Sequence of chain 1.C:
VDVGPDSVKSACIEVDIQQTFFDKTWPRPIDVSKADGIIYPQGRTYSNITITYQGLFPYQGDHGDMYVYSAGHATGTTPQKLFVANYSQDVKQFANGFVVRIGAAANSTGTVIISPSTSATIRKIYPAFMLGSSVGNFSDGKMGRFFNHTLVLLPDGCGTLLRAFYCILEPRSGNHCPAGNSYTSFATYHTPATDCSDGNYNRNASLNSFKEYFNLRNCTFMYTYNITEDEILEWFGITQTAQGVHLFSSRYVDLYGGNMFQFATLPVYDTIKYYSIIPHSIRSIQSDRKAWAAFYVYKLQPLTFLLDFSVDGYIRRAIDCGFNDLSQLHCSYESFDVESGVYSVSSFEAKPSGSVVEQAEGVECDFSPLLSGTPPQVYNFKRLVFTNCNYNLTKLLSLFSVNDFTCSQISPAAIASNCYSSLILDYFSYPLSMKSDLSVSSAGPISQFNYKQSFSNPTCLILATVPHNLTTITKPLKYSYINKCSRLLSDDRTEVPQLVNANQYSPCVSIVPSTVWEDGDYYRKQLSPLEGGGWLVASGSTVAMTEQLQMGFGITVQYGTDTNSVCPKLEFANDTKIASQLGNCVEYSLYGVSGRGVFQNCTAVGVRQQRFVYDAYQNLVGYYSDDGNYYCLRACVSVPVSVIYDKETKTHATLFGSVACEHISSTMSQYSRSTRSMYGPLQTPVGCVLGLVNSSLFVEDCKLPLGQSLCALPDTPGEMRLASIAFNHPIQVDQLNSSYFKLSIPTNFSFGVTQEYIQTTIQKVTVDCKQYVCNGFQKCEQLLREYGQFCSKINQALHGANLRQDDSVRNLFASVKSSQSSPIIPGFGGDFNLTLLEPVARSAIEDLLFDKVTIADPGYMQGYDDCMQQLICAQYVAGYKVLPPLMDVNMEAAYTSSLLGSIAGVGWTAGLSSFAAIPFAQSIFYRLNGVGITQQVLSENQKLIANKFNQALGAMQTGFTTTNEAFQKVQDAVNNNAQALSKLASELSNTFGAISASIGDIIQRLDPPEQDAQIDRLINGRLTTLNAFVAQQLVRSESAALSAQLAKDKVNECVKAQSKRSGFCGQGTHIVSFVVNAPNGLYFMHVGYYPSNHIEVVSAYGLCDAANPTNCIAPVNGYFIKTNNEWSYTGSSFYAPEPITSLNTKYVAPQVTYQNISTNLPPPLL

The protein below binds the small molecule below.
Small molecule (SMILES): CC(=O)N[C@@H]1[C@@H](O)[C@H](O)[C@@H](CO)O[C@H]1O

Binding-site contacts:
Ligand atom C1 contacts residue SER1147 of chain 1.C at 4.4 Å.
Ligand atom C8 contacts residue ASN788 of chain 1.C at 3.8 Å.
Ligand atom C7 contacts residue ASN788 of chain 1.C at 3.3 Å.
Ligand atom O5 contacts residue ASN788 of chain 1.C at 2.4 Å (h-bond).
Ligand atom O7 contacts residue ASN1148 of chain 1.C at 4.5 Å.
Ligand atom N2 contacts residue ASN788 of chain 1.C at 2.9 Å (h-bond).
Ligand atom O5 contacts residue SER1147 of chain 1.C at 4.4 Å.
Ligand atom O7 contacts residue ASN788 of chain 1.C at 3.4 Å (h-bond).
Ligand atom C2 contacts residue ASN788 of chain 1.C at 2.5 Å.
Ligand atom C4 contacts residue ASN788 of chain 1.C at 4.2 Å.
Ligand atom C1 contacts residue ASN788 of chain 1.C at 1.4 Å.
Ligand atom C3 contacts residue ASN788 of chain 1.C at 3.8 Å.
Ligand atom C5 contacts residue ASN788 of chain 1.C at 3.7 Å.